A protein and the small-molecule ligand that binds it are described below.
Small molecule (SMILES): CSCC[C@@H]1NC(=O)CNC(=O)[C@@H]2CSSC[C@H](NC(=O)[C@@H](N)CCCN=C(N)N)C(=O)N[C@@H](CSSC[C@@H](C=O)NC(=O)[C@H](CCC(=O)O)NC(=O)[C@H](CCC(=O)O)NC(=O)[C@H](C)NC1=O)C(=O)N[C@@H](CC1=NC=NC1)C(=O)N1CCC[C@H]1C(=O)N[C@@H](CCC(N)=O)C(=O)N2

Binding-site contacts:
Ligand atom CE1 contacts residue SER78 of chain 1.A at 4.0 Å.
Ligand atom NE2 contacts residue TRP69 of chain 1.A at 3.9 Å.
Ligand atom CA contacts residue SER17 of chain 1.A at 3.9 Å.
Ligand atom OE1 contacts residue THR80 of chain 1.A at 3.9 Å.
Ligand atom OE1 contacts residue TRP82 of chain 1.A at 4.0 Å.
Ligand atom N contacts residue ARG74 of chain 1.A at 4.0 Å.
Ligand atom CG contacts residue TRP110 of chain 2.B at 3.3 Å (hydrophobic).
Ligand atom CG contacts residue TYR44 of chain 1.A at 3.4 Å (hydrophobic).
Ligand atom N contacts residue SER17 of chain 1.A at 3.9 Å.
Ligand atom CD2 contacts residue SER78 of chain 1.A at 4.1 Å.
Ligand atom CB contacts residue TYR44 of chain 1.A at 3.9 Å (hydrophobic).
Ligand atom CE1 contacts residue TRP69 of chain 1.A at 3.6 Å (hydrophobic).
Ligand atom OE2 contacts residue ARG74 of chain 1.A at 3.1 Å (salt-bridge).
Ligand atom SG contacts residue TRP110 of chain 2.B at 3.4 Å.
Ligand atom CG contacts residue TRP69 of chain 1.A at 3.9 Å (hydrophobic).
Ligand atom C contacts residue LEU15 of chain 1.A at 3.9 Å (hydrophobic).
Ligand atom CD contacts residue ALA107 of chain 2.B at 4.0 Å (hydrophobic).
Ligand atom CD contacts residue ARG74 of chain 1.A at 3.2 Å.
Ligand atom NE2 contacts residue LEU100 of chain 1.A at 3.7 Å.
Ligand atom O contacts residue ASN39 of chain 1.A at 4.1 Å.
Ligand atom CB contacts residue TRP110 of chain 2.B at 3.5 Å (hydrophobic).
Ligand atom O contacts residue SER42 of chain 1.A at 4.1 Å.
Ligand atom CB contacts residue TRP110 of chain 2.B at 3.5 Å (hydrophobic).
Ligand atom CB contacts residue TRP69 of chain 1.A at 3.2 Å (hydrophobic).
Ligand atom OE1 contacts residue TRP98 of chain 1.A at 3.4 Å.
Ligand atom O contacts residue LEU15 of chain 1.A at 3.5 Å (h-bond).
Ligand atom NE2 contacts residue THR80 of chain 1.A at 2.7 Å (h-bond).
Ligand atom NE2 contacts residue TRP69 of chain 1.A at 3.6 Å.
Ligand atom CG contacts residue ARG74 of chain 1.A at 3.1 Å.
Ligand atom CE1 contacts residue LEU100 of chain 1.A at 3.8 Å (hydrophobic).
Ligand atom O contacts residue SER35 of chain 1.A at 3.9 Å.
Ligand atom NE2 contacts residue ALA76 of chain 1.A at 4.0 Å.
Ligand atom CG contacts residue TRP110 of chain 2.B at 4.1 Å (hydrophobic).
Ligand atom O contacts residue ARG74 of chain 1.A at 3.4 Å (salt-bridge).
Ligand atom CD contacts residue THR80 of chain 1.A at 3.9 Å.
Ligand atom NE2 contacts residue LEU100 of chain 1.A at 4.0 Å.
Ligand atom O contacts residue SER35 of chain 1.A at 3.6 Å.
Ligand atom NE2 contacts residue SER78 of chain 1.A at 3.1 Å (h-bond).
Ligand atom O contacts residue SER17 of chain 1.A at 3.8 Å.
Ligand atom CB contacts residue TRP110 of chain 2.B at 3.9 Å (hydrophobic).

Sequence of chain 1.A:
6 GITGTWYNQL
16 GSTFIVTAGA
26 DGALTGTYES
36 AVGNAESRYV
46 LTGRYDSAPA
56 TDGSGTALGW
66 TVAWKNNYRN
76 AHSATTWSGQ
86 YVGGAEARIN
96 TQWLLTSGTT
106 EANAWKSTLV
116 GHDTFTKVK

Sequence of chain 2.B:
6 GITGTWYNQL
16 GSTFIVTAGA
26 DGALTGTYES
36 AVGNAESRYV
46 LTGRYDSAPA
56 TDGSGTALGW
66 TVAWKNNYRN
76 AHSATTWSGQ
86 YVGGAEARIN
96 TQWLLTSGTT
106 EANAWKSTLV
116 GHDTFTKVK